A protein and the small-molecule ligand that binds it are described below.
Small molecule (SMILES): Nc1ncnc2c1ncn2[C@@H]1O[C@H](CO[P](=O)(O)O[P](=O)(O)NP(=O)(O)O)[C@@H](O)[C@H]1O

Sequence of chain 1.A:
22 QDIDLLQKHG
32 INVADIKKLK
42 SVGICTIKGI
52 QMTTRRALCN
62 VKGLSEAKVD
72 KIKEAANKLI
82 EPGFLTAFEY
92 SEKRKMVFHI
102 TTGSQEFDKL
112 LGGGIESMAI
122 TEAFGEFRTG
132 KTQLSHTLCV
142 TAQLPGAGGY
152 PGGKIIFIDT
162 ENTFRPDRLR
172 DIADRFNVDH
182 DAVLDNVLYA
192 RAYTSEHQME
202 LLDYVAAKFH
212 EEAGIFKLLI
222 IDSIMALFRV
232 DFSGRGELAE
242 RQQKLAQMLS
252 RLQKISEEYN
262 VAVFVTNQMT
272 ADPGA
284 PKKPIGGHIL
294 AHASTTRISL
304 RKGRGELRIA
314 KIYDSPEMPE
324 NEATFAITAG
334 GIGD

Binding-site contacts:
Ligand atom C8 contacts residue GLN134 of chain 1.A at 2.8 Å.
Ligand atom O2G contacts residue ASP317 of chain 1.B at 2.8 Å (salt-bridge).
Ligand atom N7 contacts residue GLN134 of chain 1.A at 2.5 Å (h-bond).
Ligand atom N3B contacts residue ASP317 of chain 1.B at 3.0 Å (salt-bridge).
Ligand atom O3G contacts residue GLU162 of chain 1.A at 3.1 Å (salt-bridge).
Ligand atom C5 contacts residue GLU320 of chain 1.B at 3.2 Å.
Ligand atom O1G contacts residue HIS295 of chain 1.B at 3.1 Å (h-bond).
Ligand atom N3 contacts residue GLU320 of chain 1.B at 3.4 Å (salt-bridge).
Ligand atom O3G contacts residue CA1 of chain 1.F at 2.2 Å.
Ligand atom O2A contacts residue THR133 of chain 1.A at 3.3 Å (h-bond).
Ligand atom C5' contacts residue SER318 of chain 1.B at 3.3 Å.
Ligand atom C6 contacts residue ARG169 of chain 1.A at 3.1 Å.
Ligand atom O3A contacts residue GLY131 of chain 1.A at 3.1 Å (h-bond).
Ligand atom O2' contacts residue PRO322 of chain 1.B at 3.2 Å.
Ligand atom O5' contacts residue GLY131 of chain 1.A at 3.4 Å.
Ligand atom O1B contacts residue CA1 of chain 1.F at 2.2 Å.
Ligand atom O1G contacts residue PHE128 of chain 1.A at 2.9 Å (h-bond).
Ligand atom O2A contacts residue GLY131 of chain 1.A at 2.6 Å.
Ligand atom N3B contacts residue PHE128 of chain 1.A at 2.9 Å (h-bond).
Ligand atom N3B contacts residue CA1 of chain 1.F at 3.2 Å.
Ligand atom C6 contacts residue GLU320 of chain 1.B at 3.4 Å.
Ligand atom O2G contacts residue HIS295 of chain 1.B at 3.1 Å (h-bond).
Ligand atom O1B contacts residue THR133 of chain 1.A at 3.2 Å (h-bond).
Ligand atom N6 contacts residue ARG169 of chain 1.A at 2.1 Å (salt-bridge).
Ligand atom O2A contacts residue LYS132 of chain 1.A at 2.9 Å (salt-bridge).
Ligand atom N1 contacts residue THR331 of chain 1.A at 3.3 Å (h-bond).
Ligand atom O2B contacts residue PHE128 of chain 1.A at 2.7 Å (h-bond).
Ligand atom PB contacts residue CA1 of chain 1.F at 3.2 Å.
Ligand atom C4 contacts residue GLU320 of chain 1.B at 3.2 Å.
Ligand atom O2B contacts residue LYS132 of chain 1.A at 3.1 Å.
Ligand atom PA contacts residue GLY131 of chain 1.A at 3.4 Å.
Ligand atom PG contacts residue PHE128 of chain 1.A at 3.4 Å.
Ligand atom PB contacts residue PHE128 of chain 1.A at 3.2 Å.
Ligand atom O2' contacts residue MET321 of chain 1.B at 3.3 Å (h-bond).
Ligand atom C2' contacts residue SER318 of chain 1.B at 3.3 Å.
Ligand atom C3' contacts residue SER318 of chain 1.B at 3.1 Å.
Ligand atom C2 contacts residue THR331 of chain 1.A at 3.2 Å.
Ligand atom PG contacts residue CA1 of chain 1.F at 3.3 Å.
Ligand atom O2A contacts residue GLN134 of chain 1.A at 3.0 Å.
Ligand atom O1A contacts residue THR133 of chain 1.A at 3.4 Å (h-bond).

Sequence of chain 1.B:
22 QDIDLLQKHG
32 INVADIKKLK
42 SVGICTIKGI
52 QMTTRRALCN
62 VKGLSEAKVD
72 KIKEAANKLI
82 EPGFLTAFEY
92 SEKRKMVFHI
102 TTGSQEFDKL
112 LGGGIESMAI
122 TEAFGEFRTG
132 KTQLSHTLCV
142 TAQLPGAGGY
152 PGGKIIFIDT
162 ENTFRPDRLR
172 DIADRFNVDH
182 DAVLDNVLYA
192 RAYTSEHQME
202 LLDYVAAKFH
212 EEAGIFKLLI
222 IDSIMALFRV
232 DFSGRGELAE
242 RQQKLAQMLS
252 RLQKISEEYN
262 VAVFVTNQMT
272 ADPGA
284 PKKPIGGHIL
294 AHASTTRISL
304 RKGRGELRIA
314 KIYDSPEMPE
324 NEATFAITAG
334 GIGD